Sequence of chain 5.F:
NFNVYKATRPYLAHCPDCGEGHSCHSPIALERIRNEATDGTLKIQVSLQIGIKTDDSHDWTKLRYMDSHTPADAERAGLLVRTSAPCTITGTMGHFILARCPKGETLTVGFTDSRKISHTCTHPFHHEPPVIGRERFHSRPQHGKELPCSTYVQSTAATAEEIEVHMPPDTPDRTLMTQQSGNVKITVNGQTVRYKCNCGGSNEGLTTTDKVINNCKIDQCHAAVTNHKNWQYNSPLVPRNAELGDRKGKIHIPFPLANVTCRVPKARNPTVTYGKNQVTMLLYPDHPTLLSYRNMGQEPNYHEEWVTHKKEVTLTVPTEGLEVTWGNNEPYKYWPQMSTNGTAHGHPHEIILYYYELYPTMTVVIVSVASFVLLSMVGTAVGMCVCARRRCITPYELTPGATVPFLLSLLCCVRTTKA

Binding-site contacts:
Ligand atom C1 contacts residue ASN259 of chain 5.F at 1.4 Å.
Ligand atom O5 contacts residue THR116 of chain 5.E at 4.0 Å.
Ligand atom O5 contacts residue ASN259 of chain 5.F at 2.4 Å (h-bond).
Ligand atom C2 contacts residue ASN259 of chain 5.F at 2.4 Å.
Ligand atom C8 contacts residue ASN259 of chain 5.F at 4.4 Å.
Ligand atom O6 contacts residue LYS115 of chain 5.E at 4.4 Å.
Ligand atom N2 contacts residue ASN259 of chain 5.F at 2.9 Å (h-bond).
Ligand atom O6 contacts residue THR116 of chain 5.E at 3.5 Å.
Ligand atom C8 contacts residue LYS181 of chain 5.E at 4.1 Å.
Ligand atom O7 contacts residue LYS181 of chain 5.E at 3.9 Å.
Ligand atom C3 contacts residue ASN259 of chain 5.F at 3.8 Å.
Ligand atom O7 contacts residue ASN259 of chain 5.F at 2.9 Å (h-bond).
Ligand atom C5 contacts residue ASN259 of chain 5.F at 3.7 Å.
Ligand atom C4 contacts residue ASN259 of chain 5.F at 4.2 Å.
Ligand atom C7 contacts residue ASN259 of chain 5.F at 3.1 Å.

The small molecule below binds the protein below.
Small molecule (SMILES): CC(=O)N[C@@H]1[C@@H](O)[C@H](O)[C@@H](CO)O[C@H]1O

Sequence of chain 5.E:
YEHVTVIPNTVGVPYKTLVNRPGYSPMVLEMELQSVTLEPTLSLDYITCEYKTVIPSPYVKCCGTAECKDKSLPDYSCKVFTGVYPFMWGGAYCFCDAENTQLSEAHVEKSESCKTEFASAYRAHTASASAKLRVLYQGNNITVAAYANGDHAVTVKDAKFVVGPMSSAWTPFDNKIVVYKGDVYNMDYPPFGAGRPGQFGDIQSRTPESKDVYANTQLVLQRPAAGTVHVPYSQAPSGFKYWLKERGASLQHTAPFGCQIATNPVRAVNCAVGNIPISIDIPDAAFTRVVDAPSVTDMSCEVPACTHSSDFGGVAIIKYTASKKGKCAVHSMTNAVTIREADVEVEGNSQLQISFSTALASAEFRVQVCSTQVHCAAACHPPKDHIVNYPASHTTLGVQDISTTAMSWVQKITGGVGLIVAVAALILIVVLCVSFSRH